Sequence of chain 1.H:
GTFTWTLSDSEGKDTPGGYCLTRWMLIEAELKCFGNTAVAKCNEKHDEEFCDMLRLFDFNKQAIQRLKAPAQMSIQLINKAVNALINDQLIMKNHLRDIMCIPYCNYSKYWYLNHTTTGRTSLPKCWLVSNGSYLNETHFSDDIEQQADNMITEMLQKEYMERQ

Sequence of chain 1.D:
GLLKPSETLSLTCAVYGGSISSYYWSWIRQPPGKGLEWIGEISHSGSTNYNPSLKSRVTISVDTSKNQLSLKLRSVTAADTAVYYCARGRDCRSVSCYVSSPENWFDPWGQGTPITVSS

The small molecule below binds the protein below.
Small molecule (SMILES): CC(=O)N[C@H]1[C@H](O[C@H]2[C@H](O)[C@@H](NC(C)=O)CO[C@@H]2CO)O[C@H](CO)[C@@H](O)[C@@H]1O

Binding-site contacts:
Ligand atom C5 contacts residue ASN131 of chain 1.H at 3.8 Å.
Ligand atom C7 contacts residue ASN131 of chain 1.H at 3.8 Å.
Ligand atom C4 contacts residue ASN131 of chain 1.H at 4.3 Å.
Ligand atom N2 contacts residue ASN131 of chain 1.H at 3.0 Å (h-bond).
Ligand atom C2 contacts residue ASN131 of chain 1.H at 2.5 Å.
Ligand atom C3 contacts residue ASN131 of chain 1.H at 3.9 Å.
Ligand atom C8 contacts residue SER54 of chain 1.D at 3.2 Å.
Ligand atom C1 contacts residue ASN131 of chain 1.H at 1.5 Å.
Ligand atom O7 contacts residue ASN131 of chain 1.H at 4.1 Å.
Ligand atom C8 contacts residue GLY55 of chain 1.D at 4.1 Å.
Ligand atom O5 contacts residue ASN131 of chain 1.H at 2.4 Å (h-bond).
Ligand atom C7 contacts residue SER54 of chain 1.D at 4.4 Å.
Ligand atom O6 contacts residue THR73 of chain 1.D at 4.4 Å.